The protein below binds the small molecule below.
Small molecule (SMILES): Cc1cncc2cccc(S(=O)(=O)N3CCCNC[C@@H]3C)c12

Binding-site contacts:
Ligand atom C23 contacts residue ASN171 of chain 1.A at 3.5 Å.
Ligand atom O1 contacts residue GLY50 of chain 1.A at 3.5 Å.
Ligand atom N2 contacts residue ALA70 of chain 1.A at 3.4 Å.
Ligand atom C23 contacts residue GLU170 of chain 1.A at 3.5 Å.
Ligand atom C9 contacts residue ALA70 of chain 1.A at 3.8 Å (hydrophobic).
Ligand atom C2M contacts residue GLU170 of chain 1.A at 3.8 Å.
Ligand atom C3 contacts residue PHE327 of chain 1.A at 3.9 Å (hydrophobic).
Ligand atom C22 contacts residue GLU170 of chain 1.A at 3.7 Å.
Ligand atom C7 contacts residue ALA183 of chain 1.A at 3.6 Å (hydrophobic).
Ligand atom CM contacts residue PHE327 of chain 1.A at 3.0 Å (hydrophobic).
Ligand atom C4 contacts residue LEU173 of chain 1.A at 3.6 Å (hydrophobic).
Ligand atom C2M contacts residue ALA183 of chain 1.A at 3.2 Å (hydrophobic).
Ligand atom C3 contacts residue ILE49 of chain 1.A at 3.7 Å (hydrophobic).
Ligand atom C8 contacts residue MET120 of chain 1.A at 4.0 Å (hydrophobic).
Ligand atom C9 contacts residue LEU173 of chain 1.A at 3.4 Å (hydrophobic).
Ligand atom O2 contacts residue GLU127 of chain 1.A at 4.0 Å.
Ligand atom C7 contacts residue MET120 of chain 1.A at 3.9 Å (hydrophobic).
Ligand atom C3 contacts residue ALA70 of chain 1.A at 3.9 Å (hydrophobic).
Ligand atom C2M contacts residue ASN171 of chain 1.A at 4.1 Å.
Ligand atom C1 contacts residue VAL123 of chain 1.A at 4.1 Å (hydrophobic).
Ligand atom O1 contacts residue VAL57 of chain 1.A at 3.6 Å.
Ligand atom C4 contacts residue ILE49 of chain 1.A at 3.9 Å (hydrophobic).
Ligand atom C1 contacts residue GLU121 of chain 1.A at 3.3 Å.
Ligand atom N2 contacts residue GLU121 of chain 1.A at 3.7 Å.
Ligand atom O2 contacts residue LEU173 of chain 1.A at 4.0 Å.
Ligand atom N2 contacts residue TYR122 of chain 1.A at 3.9 Å.
Ligand atom C6 contacts residue ALA183 of chain 1.A at 4.0 Å (hydrophobic).
Ligand atom C8 contacts residue ALA183 of chain 1.A at 4.1 Å (hydrophobic).
Ligand atom N2 contacts residue VAL123 of chain 1.A at 3.3 Å (h-bond).
Ligand atom C3 contacts residue LEU173 of chain 1.A at 3.8 Å (hydrophobic).
Ligand atom C27 contacts residue VAL57 of chain 1.A at 4.1 Å (hydrophobic).
Ligand atom C10 contacts residue LEU173 of chain 1.A at 3.4 Å (hydrophobic).
Ligand atom C25 contacts residue THR51 of chain 1.A at 3.4 Å.
Ligand atom C5 contacts residue LEU173 of chain 1.A at 3.9 Å (hydrophobic).
Ligand atom C8 contacts residue LEU173 of chain 1.A at 4.0 Å (hydrophobic).
Ligand atom CM contacts residue ILE49 of chain 1.A at 3.9 Å (hydrophobic).
Ligand atom C1 contacts residue LEU173 of chain 1.A at 3.7 Å (hydrophobic).
Ligand atom N2 contacts residue LEU173 of chain 1.A at 3.9 Å.
Ligand atom C26 contacts residue THR51 of chain 1.A at 3.6 Å.
Ligand atom C1 contacts residue ALA70 of chain 1.A at 3.2 Å (hydrophobic).

Sequence of chain 1.A:
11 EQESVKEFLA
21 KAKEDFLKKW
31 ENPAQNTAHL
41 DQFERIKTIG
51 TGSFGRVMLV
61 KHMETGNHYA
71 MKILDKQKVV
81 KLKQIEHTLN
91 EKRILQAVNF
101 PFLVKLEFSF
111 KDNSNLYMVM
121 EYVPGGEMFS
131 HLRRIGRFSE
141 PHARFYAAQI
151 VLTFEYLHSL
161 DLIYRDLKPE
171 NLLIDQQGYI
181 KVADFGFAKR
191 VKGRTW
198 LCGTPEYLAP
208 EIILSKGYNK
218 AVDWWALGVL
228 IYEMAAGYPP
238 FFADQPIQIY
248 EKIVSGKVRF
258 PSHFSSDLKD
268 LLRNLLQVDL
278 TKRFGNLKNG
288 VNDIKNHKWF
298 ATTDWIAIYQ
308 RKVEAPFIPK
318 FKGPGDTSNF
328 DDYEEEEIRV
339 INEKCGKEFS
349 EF